Binding-site contacts:
Ligand atom C1 contacts residue GLN443 of chain 2.A at 3.7 Å.
Ligand atom O7 contacts residue ASN444 of chain 2.A at 3.9 Å.
Ligand atom C8 contacts residue MET162 of chain 2.A at 4.5 Å (hydrophobic).
Ligand atom C6 contacts residue ASN444 of chain 2.A at 3.7 Å.
Ligand atom O6 contacts residue PHE440 of chain 2.A at 3.3 Å.
Ligand atom N2 contacts residue ALA161 of chain 2.A at 4.1 Å.
Ligand atom O4 contacts residue GLN443 of chain 2.A at 4.3 Å.
Ligand atom C3 contacts residue ASN444 of chain 2.A at 3.8 Å.
Ligand atom C6 contacts residue GLN443 of chain 2.A at 3.3 Å.
Ligand atom O5 contacts residue ASN444 of chain 2.A at 2.3 Å (h-bond).
Ligand atom O6 contacts residue ASN444 of chain 2.A at 2.9 Å (h-bond).
Ligand atom C7 contacts residue ASN444 of chain 2.A at 3.6 Å.
Ligand atom C2 contacts residue ASN444 of chain 2.A at 2.4 Å.
Ligand atom C8 contacts residue ALA161 of chain 2.A at 3.5 Å (hydrophobic).
Ligand atom C4 contacts residue GLN443 of chain 2.A at 3.9 Å.
Ligand atom C8 contacts residue LEU15 of chain 2.A at 4.0 Å (hydrophobic).
Ligand atom C6 contacts residue PHE440 of chain 2.A at 4.2 Å (hydrophobic).
Ligand atom C5 contacts residue ASN444 of chain 2.A at 3.6 Å.
Ligand atom C1 contacts residue ASN444 of chain 2.A at 1.4 Å.
Ligand atom C5 contacts residue GLN443 of chain 2.A at 3.9 Å.
Ligand atom N2 contacts residue ASN444 of chain 2.A at 2.9 Å (h-bond).
Ligand atom C4 contacts residue ASN444 of chain 2.A at 4.2 Å.
Ligand atom C7 contacts residue ALA161 of chain 2.A at 3.4 Å (hydrophobic).
Ligand atom O5 contacts residue GLN443 of chain 2.A at 4.0 Å.
Ligand atom O6 contacts residue GLN443 of chain 2.A at 4.3 Å.
Ligand atom O7 contacts residue ALA161 of chain 2.A at 3.4 Å (h-bond).

The protein below binds the small molecule below.
Small molecule (SMILES): CC(=O)N[C@H]1[C@H](O[C@H]2[C@H](O)[C@@H](NC(C)=O)CO[C@@H]2CO)O[C@H](CO)[C@@H](O)[C@@H]1O

Sequence of chain 2.A:
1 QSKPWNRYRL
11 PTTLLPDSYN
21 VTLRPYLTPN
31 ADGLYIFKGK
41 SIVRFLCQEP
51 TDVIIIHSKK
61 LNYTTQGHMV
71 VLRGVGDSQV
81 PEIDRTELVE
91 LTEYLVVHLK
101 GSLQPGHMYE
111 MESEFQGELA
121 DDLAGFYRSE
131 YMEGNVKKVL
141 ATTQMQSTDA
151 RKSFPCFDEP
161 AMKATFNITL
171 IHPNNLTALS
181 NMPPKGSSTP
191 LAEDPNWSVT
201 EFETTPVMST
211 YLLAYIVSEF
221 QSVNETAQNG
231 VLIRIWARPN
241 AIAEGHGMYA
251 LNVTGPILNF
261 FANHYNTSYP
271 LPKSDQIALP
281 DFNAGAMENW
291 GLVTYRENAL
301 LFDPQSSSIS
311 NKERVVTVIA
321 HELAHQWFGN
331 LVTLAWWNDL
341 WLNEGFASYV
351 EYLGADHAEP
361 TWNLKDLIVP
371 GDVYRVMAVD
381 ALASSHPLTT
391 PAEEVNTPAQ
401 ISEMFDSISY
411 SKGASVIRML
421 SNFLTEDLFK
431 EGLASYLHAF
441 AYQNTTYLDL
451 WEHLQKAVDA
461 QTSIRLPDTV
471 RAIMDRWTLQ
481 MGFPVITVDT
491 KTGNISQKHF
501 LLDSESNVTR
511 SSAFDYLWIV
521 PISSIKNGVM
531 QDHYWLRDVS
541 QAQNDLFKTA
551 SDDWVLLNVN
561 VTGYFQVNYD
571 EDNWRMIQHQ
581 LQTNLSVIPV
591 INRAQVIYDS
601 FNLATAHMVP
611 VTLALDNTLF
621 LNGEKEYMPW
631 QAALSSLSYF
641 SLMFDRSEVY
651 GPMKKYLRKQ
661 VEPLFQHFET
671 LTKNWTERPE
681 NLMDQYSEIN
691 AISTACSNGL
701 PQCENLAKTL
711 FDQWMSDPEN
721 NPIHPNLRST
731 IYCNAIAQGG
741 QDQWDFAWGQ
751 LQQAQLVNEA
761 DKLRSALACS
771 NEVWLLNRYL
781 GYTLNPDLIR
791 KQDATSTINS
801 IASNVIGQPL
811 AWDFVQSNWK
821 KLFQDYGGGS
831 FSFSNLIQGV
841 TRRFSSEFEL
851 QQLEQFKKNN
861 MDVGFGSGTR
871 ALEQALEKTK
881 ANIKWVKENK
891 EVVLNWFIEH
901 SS